Binding-site contacts:
Ligand atom C4 contacts residue ASN211 of chain 1.A at 4.2 Å.
Ligand atom C8 contacts residue TRP535 of chain 2.A at 3.8 Å (hydrophobic).
Ligand atom C5 contacts residue ASN211 of chain 1.A at 3.7 Å.
Ligand atom C1 contacts residue ASN211 of chain 1.A at 1.4 Å.
Ligand atom C1 contacts residue PHE81 of chain 1.A at 4.4 Å (hydrophobic).
Ligand atom C8 contacts residue ASN211 of chain 1.A at 4.2 Å.
Ligand atom O7 contacts residue ASN211 of chain 1.A at 2.7 Å (h-bond).
Ligand atom O5 contacts residue PHE215 of chain 1.A at 4.3 Å.
Ligand atom O7 contacts residue TRP535 of chain 2.A at 3.2 Å.
Ligand atom C7 contacts residue ASN211 of chain 1.A at 3.0 Å.
Ligand atom O6 contacts residue GLU277 of chain 1.A at 3.2 Å (salt-bridge).
Ligand atom C7 contacts residue TRP535 of chain 2.A at 3.9 Å (hydrophobic).
Ligand atom O5 contacts residue ASN211 of chain 1.A at 2.4 Å (h-bond).
Ligand atom C2 contacts residue ASN211 of chain 1.A at 2.5 Å.
Ligand atom N2 contacts residue ASN211 of chain 1.A at 2.9 Å (h-bond).
Ligand atom C3 contacts residue ASN211 of chain 1.A at 3.8 Å.
Ligand atom C6 contacts residue GLU277 of chain 1.A at 4.1 Å.
Ligand atom O6 contacts residue PHE215 of chain 1.A at 4.0 Å.

The small molecule below binds the protein below.
Small molecule (SMILES): CC(=O)N[C@@H]1[C@@H](O)[C@H](O)[C@@H](CO)O[C@H]1O

Sequence of chain 1.A:
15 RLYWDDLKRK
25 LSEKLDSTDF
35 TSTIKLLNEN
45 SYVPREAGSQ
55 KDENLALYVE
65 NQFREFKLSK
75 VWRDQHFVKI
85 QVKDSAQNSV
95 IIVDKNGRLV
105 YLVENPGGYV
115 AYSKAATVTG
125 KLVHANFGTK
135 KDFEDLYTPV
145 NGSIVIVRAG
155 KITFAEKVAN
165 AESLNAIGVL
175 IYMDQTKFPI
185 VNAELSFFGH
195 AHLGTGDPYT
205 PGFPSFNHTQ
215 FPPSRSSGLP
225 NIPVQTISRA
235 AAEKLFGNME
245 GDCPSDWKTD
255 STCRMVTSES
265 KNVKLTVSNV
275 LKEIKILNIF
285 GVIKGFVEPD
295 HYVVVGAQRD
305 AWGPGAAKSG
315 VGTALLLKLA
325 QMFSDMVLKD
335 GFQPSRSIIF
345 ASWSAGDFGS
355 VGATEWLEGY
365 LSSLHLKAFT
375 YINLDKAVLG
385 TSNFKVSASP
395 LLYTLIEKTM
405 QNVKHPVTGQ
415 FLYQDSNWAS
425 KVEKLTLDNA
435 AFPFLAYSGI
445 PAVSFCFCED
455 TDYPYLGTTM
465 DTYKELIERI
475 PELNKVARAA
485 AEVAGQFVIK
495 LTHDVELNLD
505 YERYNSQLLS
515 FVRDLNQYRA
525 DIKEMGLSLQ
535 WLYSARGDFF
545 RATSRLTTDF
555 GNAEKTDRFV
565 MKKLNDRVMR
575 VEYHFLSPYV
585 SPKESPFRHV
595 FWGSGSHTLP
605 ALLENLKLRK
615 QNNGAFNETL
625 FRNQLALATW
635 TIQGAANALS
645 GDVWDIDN

Sequence of chain 2.A:
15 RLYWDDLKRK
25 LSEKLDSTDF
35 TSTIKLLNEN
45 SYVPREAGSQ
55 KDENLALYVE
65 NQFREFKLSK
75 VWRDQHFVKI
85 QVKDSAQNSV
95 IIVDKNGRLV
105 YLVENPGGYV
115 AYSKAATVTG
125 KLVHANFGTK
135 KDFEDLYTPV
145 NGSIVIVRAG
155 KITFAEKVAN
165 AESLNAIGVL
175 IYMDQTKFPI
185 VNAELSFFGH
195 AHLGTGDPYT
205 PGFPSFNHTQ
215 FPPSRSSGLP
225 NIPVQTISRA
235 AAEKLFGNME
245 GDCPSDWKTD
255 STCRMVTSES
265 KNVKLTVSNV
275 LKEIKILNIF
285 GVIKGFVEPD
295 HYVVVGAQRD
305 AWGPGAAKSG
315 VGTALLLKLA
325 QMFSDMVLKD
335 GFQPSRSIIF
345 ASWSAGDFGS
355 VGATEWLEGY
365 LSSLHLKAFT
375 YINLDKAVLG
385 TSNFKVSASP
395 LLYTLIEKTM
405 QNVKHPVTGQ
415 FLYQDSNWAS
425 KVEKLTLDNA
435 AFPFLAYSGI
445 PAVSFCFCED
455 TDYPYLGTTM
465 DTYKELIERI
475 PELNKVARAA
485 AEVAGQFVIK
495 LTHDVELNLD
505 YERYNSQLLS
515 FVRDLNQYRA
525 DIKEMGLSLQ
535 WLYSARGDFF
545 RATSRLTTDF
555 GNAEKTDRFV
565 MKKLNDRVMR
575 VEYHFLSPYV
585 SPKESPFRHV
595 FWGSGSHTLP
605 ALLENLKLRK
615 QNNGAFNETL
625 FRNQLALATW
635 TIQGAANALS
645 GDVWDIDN